Binding-site contacts:
Ligand atom N contacts residue SER95 of chain 1.A at 3.2 Å (h-bond).
Ligand atom ND2 contacts residue GLN94 of chain 1.A at 3.1 Å.
Ligand atom N contacts residue PRO110 of chain 1.B at 3.7 Å.
Ligand atom CB contacts residue SER95 of chain 1.A at 3.5 Å.
Ligand atom OG1 contacts residue PRO110 of chain 1.B at 3.5 Å.
Ligand atom CB contacts residue ILE52 of chain 1.B at 3.6 Å (hydrophobic).
Ligand atom NE1 contacts residue ILE57 of chain 1.B at 3.2 Å (h-bond).
Ligand atom CZ2 contacts residue GLY50 of chain 1.B at 3.5 Å.
Ligand atom CZ2 contacts residue VAL51 of chain 1.B at 3.4 Å (hydrophobic).
Ligand atom OD1 contacts residue LYS33 of chain 1.A at 2.8 Å.
Ligand atom OD1 contacts residue GLY93 of chain 1.A at 3.3 Å.
Ligand atom CZ2 contacts residue ILE52 of chain 1.B at 3.6 Å (hydrophobic).
Ligand atom CB contacts residue THR31 of chain 1.B at 3.4 Å.
Ligand atom CD1 contacts residue GLN94 of chain 1.A at 3.7 Å.
Ligand atom ND2 contacts residue SER95 of chain 1.A at 3.2 Å (h-bond).
Ligand atom CH2 contacts residue VAL51 of chain 1.B at 3.7 Å (hydrophobic).
Ligand atom CZ contacts residue SER97 of chain 1.A at 3.6 Å.
Ligand atom NZ contacts residue LEU107 of chain 1.B at 2.7 Å (h-bond).
Ligand atom CE3 contacts residue ASN59 of chain 1.B at 3.5 Å.
Ligand atom CH2 contacts residue ALA33 of chain 1.B at 3.6 Å (hydrophobic).
Ligand atom OG1 contacts residue GLU99 of chain 1.B at 2.8 Å (salt-bridge).
Ligand atom OD1 contacts residue TYR92 of chain 1.A at 2.9 Å (h-bond).
Ligand atom CD2 contacts residue ASN59 of chain 1.B at 3.5 Å.
Ligand atom CD1 contacts residue ASN59 of chain 1.B at 3.6 Å.
Ligand atom CE1 contacts residue SER95 of chain 1.A at 3.3 Å.
Ligand atom CB contacts residue ASN59 of chain 1.B at 3.5 Å.
Ligand atom OD1 contacts residue GLN94 of chain 1.A at 3.4 Å (h-bond).
Ligand atom CE1 contacts residue SER97 of chain 1.A at 3.7 Å.
Ligand atom CD1 contacts residue ILE57 of chain 1.B at 3.5 Å (hydrophobic).
Ligand atom CG contacts residue ASN59 of chain 1.B at 3.5 Å.
Ligand atom CG2 contacts residue ALA33 of chain 1.B at 3.7 Å (hydrophobic).
Ligand atom CE contacts residue LEU107 of chain 1.B at 3.5 Å (hydrophobic).
Ligand atom CE2 contacts residue ASN59 of chain 1.B at 3.5 Å.
Ligand atom C contacts residue PRO110 of chain 1.B at 3.7 Å (hydrophobic).
Ligand atom O contacts residue SER95 of chain 1.A at 3.4 Å (h-bond).
Ligand atom CG contacts residue GLN94 of chain 1.A at 3.7 Å.
Ligand atom NE1 contacts residue ASN59 of chain 1.B at 3.5 Å.
Ligand atom CA contacts residue PRO110 of chain 1.B at 3.6 Å (hydrophobic).
Ligand atom O contacts residue PRO110 of chain 1.B at 3.6 Å.
Ligand atom CG2 contacts residue THR31 of chain 1.B at 3.4 Å.

Sequence of chain 1.A:
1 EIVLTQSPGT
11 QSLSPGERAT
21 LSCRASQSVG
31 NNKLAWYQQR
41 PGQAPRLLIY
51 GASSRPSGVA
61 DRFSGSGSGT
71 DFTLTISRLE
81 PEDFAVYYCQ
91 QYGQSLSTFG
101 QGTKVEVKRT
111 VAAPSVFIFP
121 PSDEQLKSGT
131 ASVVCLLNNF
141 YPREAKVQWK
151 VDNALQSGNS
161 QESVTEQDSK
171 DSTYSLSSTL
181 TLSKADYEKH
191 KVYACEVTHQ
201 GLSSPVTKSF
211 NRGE

The small molecule below binds the protein below.
Small molecule (SMILES): CC[C@H](C)[C@H](NC(=O)[C@H](CC(=O)O)NC(=O)[C@H](Cc1ccccc1)NC(=O)[C@H](CC1=CN=C2C=CC=CC12)NC(=O)[C@H](CC(N)=O)NC(=O)[C@H](CC1=c2ccccc2=NC1)NC(=O)CN)C(=O)N[C@H](C(=O)N[C@@H](CC(N)=O)C(=O)N[C@@H](CC1=CN=C2CC=CC=C12)C(=O)NCC(=O)N[C@H](C=O)CCCCN)[C@@H](C)O

Sequence of chain 1.B:
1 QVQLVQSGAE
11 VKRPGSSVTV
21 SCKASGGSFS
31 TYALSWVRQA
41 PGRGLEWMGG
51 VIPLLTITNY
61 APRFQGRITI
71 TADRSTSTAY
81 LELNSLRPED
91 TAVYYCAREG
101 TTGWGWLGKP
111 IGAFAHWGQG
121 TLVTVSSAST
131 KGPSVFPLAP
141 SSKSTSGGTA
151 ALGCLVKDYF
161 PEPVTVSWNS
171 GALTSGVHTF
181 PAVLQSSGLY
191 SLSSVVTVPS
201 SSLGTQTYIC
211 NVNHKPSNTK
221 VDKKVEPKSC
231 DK